Sequence of chain 1.G:
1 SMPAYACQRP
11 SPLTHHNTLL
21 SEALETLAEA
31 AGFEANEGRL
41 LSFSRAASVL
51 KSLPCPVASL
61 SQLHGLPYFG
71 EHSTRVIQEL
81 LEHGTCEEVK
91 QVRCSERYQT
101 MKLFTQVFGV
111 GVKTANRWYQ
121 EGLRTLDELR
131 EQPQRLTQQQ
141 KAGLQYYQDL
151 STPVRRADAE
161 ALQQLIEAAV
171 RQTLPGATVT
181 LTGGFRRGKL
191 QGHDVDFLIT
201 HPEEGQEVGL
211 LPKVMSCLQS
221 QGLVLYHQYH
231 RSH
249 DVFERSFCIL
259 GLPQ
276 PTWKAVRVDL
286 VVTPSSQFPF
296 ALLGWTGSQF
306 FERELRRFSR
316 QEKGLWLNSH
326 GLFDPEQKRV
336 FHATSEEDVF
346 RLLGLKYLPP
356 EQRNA

Binding-site contacts:
Ligand atom C1' contacts residue SER42 of chain 1.G at 3.5 Å.
Ligand atom C5' contacts residue TYR68 of chain 1.G at 3.8 Å (hydrophobic).
Ligand atom N2 contacts residue GLY38 of chain 1.G at 3.5 Å (h-bond).
Ligand atom O4' contacts residue SER42 of chain 1.G at 3.3 Å.
Ligand atom N3 contacts residue SER42 of chain 1.G at 3.4 Å.
Ligand atom OP2 contacts residue ARG39 of chain 1.G at 3.0 Å (salt-bridge).
Ligand atom OP1 contacts residue HIS72 of chain 1.G at 3.5 Å (h-bond).
Ligand atom P contacts residue HIS72 of chain 1.G at 3.5 Å.
Ligand atom N3 contacts residue GLY38 of chain 1.G at 3.4 Å (h-bond).
Ligand atom C2 contacts residue GLY38 of chain 1.G at 3.3 Å.
Ligand atom C4' contacts residue SER42 of chain 1.G at 3.3 Å.
Ligand atom O5' contacts residue GLY70 of chain 1.G at 3.4 Å.
Ligand atom O6 contacts residue GLY38 of chain 1.G at 3.8 Å.
Ligand atom OP1 contacts residue SER73 of chain 1.G at 3.0 Å (h-bond).
Ligand atom P contacts residue ARG39 of chain 1.G at 3.8 Å.
Ligand atom C5 contacts residue GLY38 of chain 1.G at 4.0 Å.
Ligand atom C8 contacts residue ARG39 of chain 1.G at 3.7 Å.
Ligand atom C5' contacts residue ARG39 of chain 1.G at 3.3 Å.
Ligand atom O3' contacts residue TYR68 of chain 1.G at 3.6 Å.
Ligand atom OP1 contacts residue GLU71 of chain 1.G at 3.7 Å.
Ligand atom O4' contacts residue ARG39 of chain 1.G at 3.7 Å.
Ligand atom C4 contacts residue GLY38 of chain 1.G at 3.9 Å.
Ligand atom OP1 contacts residue ARG39 of chain 1.G at 3.8 Å.
Ligand atom OP3 contacts residue HIS72 of chain 1.G at 2.8 Å (h-bond).
Ligand atom C5' contacts residue SER42 of chain 1.G at 3.0 Å.
Ligand atom N1 contacts residue GLY38 of chain 1.G at 3.5 Å.
Ligand atom O3' contacts residue SER42 of chain 1.G at 3.6 Å.
Ligand atom OP1 contacts residue GLY70 of chain 1.G at 3.1 Å.
Ligand atom O5' contacts residue SER42 of chain 1.G at 4.0 Å.
Ligand atom OP2 contacts residue GLU71 of chain 1.G at 3.7 Å.
Ligand atom C6 contacts residue GLY38 of chain 1.G at 3.7 Å.
Ligand atom N7 contacts residue ARG39 of chain 1.G at 3.6 Å.
Ligand atom O5' contacts residue HIS72 of chain 1.G at 3.1 Å (h-bond).
Ligand atom OP2 contacts residue HIS72 of chain 1.G at 3.7 Å.
Ligand atom OP1 contacts residue TYR68 of chain 1.G at 3.2 Å (h-bond).
Ligand atom P contacts residue GLY70 of chain 1.G at 3.6 Å.
Ligand atom OP2 contacts residue GLY70 of chain 1.G at 3.9 Å.
Ligand atom O5' contacts residue ARG39 of chain 1.G at 3.9 Å.
Ligand atom O4' contacts residue SER42 of chain 1.G at 3.1 Å (h-bond).
Ligand atom C5' contacts residue GLY70 of chain 1.G at 3.7 Å.

The protein below binds the small molecule below.
Small molecule (SMILES): Nc1ccn([C@H]2C[C@H](O[P](=O)(O)OC[C@H]3O[C@@H](n4cnc5c(=O)nc(N)[nH]c54)C[C@@H]3O)[C@@H](CO[P](=O)(O)O[C@H]3C[C@H](n4ccc(N)nc4=O)O[C@@H]3CO[P](=O)(O)O[C@H]3C[C@H](n4cnc5c(=O)nc(N)[nH]c54)O[C@@H]3COP(=O)(O)O)O2)c(=O)n1